Sequence of chain 1.E:
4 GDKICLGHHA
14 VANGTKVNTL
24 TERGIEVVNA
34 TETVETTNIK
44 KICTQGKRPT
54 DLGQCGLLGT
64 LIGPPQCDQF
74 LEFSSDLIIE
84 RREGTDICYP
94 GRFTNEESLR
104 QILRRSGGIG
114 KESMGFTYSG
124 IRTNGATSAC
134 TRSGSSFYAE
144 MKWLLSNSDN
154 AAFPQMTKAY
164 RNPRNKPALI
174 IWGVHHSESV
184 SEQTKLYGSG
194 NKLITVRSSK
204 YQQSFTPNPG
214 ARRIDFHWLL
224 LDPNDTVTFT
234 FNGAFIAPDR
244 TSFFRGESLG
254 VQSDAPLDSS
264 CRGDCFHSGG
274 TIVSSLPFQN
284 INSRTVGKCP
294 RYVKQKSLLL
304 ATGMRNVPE

Binding-site contacts:
Ligand atom C5 contacts residue ALA33 of chain 1.E at 4.4 Å (hydrophobic).
Ligand atom O5 contacts residue ASN32 of chain 1.E at 2.4 Å (h-bond).
Ligand atom C5 contacts residue ASN32 of chain 1.E at 3.5 Å.
Ligand atom C2 contacts residue ASN32 of chain 1.E at 2.7 Å.
Ligand atom O7 contacts residue ASN32 of chain 1.E at 3.5 Å (h-bond).
Ligand atom O5 contacts residue ALA33 of chain 1.E at 4.2 Å.
Ligand atom C7 contacts residue ASN32 of chain 1.E at 3.4 Å.
Ligand atom O6 contacts residue THR34 of chain 1.E at 3.4 Å.
Ligand atom C1 contacts residue THR305 of chain 1.E at 4.5 Å.
Ligand atom C6 contacts residue ASN32 of chain 1.E at 4.3 Å.
Ligand atom O6 contacts residue ALA33 of chain 1.E at 3.8 Å.
Ligand atom N2 contacts residue ASN32 of chain 1.E at 3.1 Å (h-bond).
Ligand atom C4 contacts residue ASN32 of chain 1.E at 4.3 Å.
Ligand atom C1 contacts residue ASN32 of chain 1.E at 1.4 Å.
Ligand atom O5 contacts residue THR305 of chain 1.E at 4.5 Å.
Ligand atom C6 contacts residue ALA33 of chain 1.E at 3.7 Å (hydrophobic).
Ligand atom C3 contacts residue ASN32 of chain 1.E at 3.9 Å.

This small molecule binds to this protein.
Small molecule (SMILES): CC(=O)N[C@@H]1[C@@H](O)[C@H](O)[C@@H](CO)O[C@H]1O